Sequence of chain 1.B:
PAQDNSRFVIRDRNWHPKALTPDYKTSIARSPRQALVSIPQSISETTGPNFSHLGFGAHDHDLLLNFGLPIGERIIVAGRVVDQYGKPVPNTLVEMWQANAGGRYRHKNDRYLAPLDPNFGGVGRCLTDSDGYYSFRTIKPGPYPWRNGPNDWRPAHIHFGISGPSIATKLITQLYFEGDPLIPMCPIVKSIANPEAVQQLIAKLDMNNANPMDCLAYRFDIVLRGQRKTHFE

Sequence of chain 1.A:
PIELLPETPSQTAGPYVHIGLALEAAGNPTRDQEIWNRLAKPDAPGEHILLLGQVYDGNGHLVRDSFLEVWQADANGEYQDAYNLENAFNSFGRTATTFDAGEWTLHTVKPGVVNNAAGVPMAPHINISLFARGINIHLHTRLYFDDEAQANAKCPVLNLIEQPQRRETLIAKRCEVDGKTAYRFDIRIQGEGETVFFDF

A protein and the small-molecule ligand that binds it are described below.
Small molecule (SMILES): O=C(O)Cc1ccc(O)cc1

Binding-site contacts:
Ligand atom O1 contacts residue TYR24 of chain 1.B at 2.3 Å (h-bond).
Ligand atom O2 contacts residue PRO15 of chain 1.A at 3.7 Å.
Ligand atom O1 contacts residue ARG133 of chain 1.A at 3.4 Å.
Ligand atom C4 contacts residue FE1 of chain 1.M at 2.7 Å.
Ligand atom C2 contacts residue ILE191 of chain 1.B at 3.5 Å (hydrophobic).
Ligand atom O4 contacts residue TYR108 of chain 1.B at 3.0 Å (h-bond).
Ligand atom C7 contacts residue TYR24 of chain 1.B at 4.0 Å (hydrophobic).
Ligand atom C8 contacts residue PRO15 of chain 1.A at 3.8 Å (hydrophobic).
Ligand atom C2 contacts residue GLY14 of chain 1.A at 3.9 Å.
Ligand atom O4 contacts residue HIS162 of chain 1.B at 2.6 Å (h-bond).
Ligand atom O4 contacts residue HIS160 of chain 1.B at 3.6 Å.
Ligand atom C7 contacts residue TRP149 of chain 1.B at 3.1 Å (hydrophobic).
Ligand atom O4 contacts residue TYR147 of chain 1.B at 2.5 Å (h-bond).
Ligand atom C3 contacts residue FE1 of chain 1.M at 3.5 Å.
Ligand atom C4 contacts residue HIS162 of chain 1.B at 3.7 Å.
Ligand atom C6 contacts residue TYR147 of chain 1.B at 3.7 Å (hydrophobic).
Ligand atom C6 contacts residue PRO15 of chain 1.A at 3.4 Å (hydrophobic).
Ligand atom C3 contacts residue HIS162 of chain 1.B at 3.5 Å.
Ligand atom C3 contacts residue ARG157 of chain 1.B at 3.5 Å.
Ligand atom C5 contacts residue FE1 of chain 1.M at 3.4 Å.
Ligand atom C8 contacts residue TRP149 of chain 1.B at 3.6 Å (hydrophobic).
Ligand atom C3 contacts residue GLY14 of chain 1.A at 3.7 Å.
Ligand atom C3 contacts residue PRO15 of chain 1.A at 4.0 Å (hydrophobic).
Ligand atom O2 contacts residue ARG133 of chain 1.A at 4.0 Å.
Ligand atom C3 contacts residue TYR147 of chain 1.B at 3.6 Å (hydrophobic).
Ligand atom C4 contacts residue TYR147 of chain 1.B at 2.6 Å (hydrophobic).
Ligand atom O2 contacts residue TRP149 of chain 1.B at 3.6 Å.
Ligand atom C3 contacts residue GLN177 of chain 1.B at 4.0 Å.
Ligand atom O1 contacts residue PRO15 of chain 1.A at 3.8 Å.
Ligand atom O4 contacts residue FE1 of chain 1.M at 1.7 Å.
Ligand atom C4 contacts residue GLY14 of chain 1.A at 4.1 Å.
Ligand atom C2 contacts residue ARG157 of chain 1.B at 3.7 Å.
Ligand atom C8 contacts residue TYR24 of chain 1.B at 3.4 Å (hydrophobic).
Ligand atom C4 contacts residue PRO15 of chain 1.A at 3.7 Å (hydrophobic).
Ligand atom C5 contacts residue PRO15 of chain 1.A at 3.5 Å (hydrophobic).
Ligand atom C2 contacts residue PRO15 of chain 1.A at 3.9 Å (hydrophobic).
Ligand atom C1 contacts residue ILE191 of chain 1.B at 3.8 Å (hydrophobic).
Ligand atom C1 contacts residue PRO15 of chain 1.A at 3.7 Å (hydrophobic).
Ligand atom C5 contacts residue TYR147 of chain 1.B at 2.7 Å (hydrophobic).
Ligand atom C7 contacts residue ILE191 of chain 1.B at 3.3 Å (hydrophobic).